Sequence of chain 54.P:
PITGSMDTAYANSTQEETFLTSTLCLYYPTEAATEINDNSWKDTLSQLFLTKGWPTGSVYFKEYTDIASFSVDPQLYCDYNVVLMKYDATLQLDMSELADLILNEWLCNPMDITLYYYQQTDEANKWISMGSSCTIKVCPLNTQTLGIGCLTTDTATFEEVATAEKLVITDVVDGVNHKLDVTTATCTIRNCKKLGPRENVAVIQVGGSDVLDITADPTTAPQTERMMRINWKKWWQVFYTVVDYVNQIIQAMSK

Binding-site contacts:
Ligand atom C2 contacts residue ASN19 of chain 54.P at 3.6 Å.
Ligand atom C8 contacts residue ALA18 of chain 54.P at 4.0 Å (hydrophobic).
Ligand atom C1 contacts residue ASN19 of chain 54.P at 2.3 Å.
Ligand atom C3 contacts residue ASN19 of chain 54.P at 4.4 Å.
Ligand atom N2 contacts residue ASN19 of chain 54.P at 4.0 Å.
Ligand atom O5 contacts residue ASN19 of chain 54.P at 2.9 Å (h-bond).
Ligand atom O7 contacts residue ALA18 of chain 54.P at 4.3 Å.
Ligand atom C7 contacts residue TYR17 of chain 54.P at 4.3 Å (hydrophobic).
Ligand atom C7 contacts residue ALA18 of chain 54.P at 4.4 Å (hydrophobic).
Ligand atom C8 contacts residue TYR17 of chain 54.P at 3.4 Å (hydrophobic).
Ligand atom C5 contacts residue ASN19 of chain 54.P at 3.6 Å.

This small molecule binds to this protein.
Small molecule (SMILES): CC(=O)N[C@H]1[C@H](O[C@H]2[C@H](O)[C@@H](NC(C)=O)CO[C@@H]2CO)O[C@H](CO)[C@@H](O)[C@@H]1O